Sequence of chain 1.B:
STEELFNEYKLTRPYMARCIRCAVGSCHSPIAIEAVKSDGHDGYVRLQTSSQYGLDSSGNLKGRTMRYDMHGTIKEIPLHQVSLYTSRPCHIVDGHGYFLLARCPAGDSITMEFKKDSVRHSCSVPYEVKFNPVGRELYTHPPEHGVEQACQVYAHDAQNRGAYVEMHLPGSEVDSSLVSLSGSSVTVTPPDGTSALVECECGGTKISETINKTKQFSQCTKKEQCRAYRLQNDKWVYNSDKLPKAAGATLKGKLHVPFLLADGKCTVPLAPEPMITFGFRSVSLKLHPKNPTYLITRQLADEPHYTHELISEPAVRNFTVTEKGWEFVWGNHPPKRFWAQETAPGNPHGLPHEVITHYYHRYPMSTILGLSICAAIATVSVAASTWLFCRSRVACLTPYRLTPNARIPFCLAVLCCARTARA

A protein and the small-molecule ligand that binds it are described below.
Small molecule (SMILES): CC(=O)N[C@@H]1[C@@H](O)[C@H](O)[C@@H](CO)O[C@H]1O

Binding-site contacts:
Ligand atom C2 contacts residue ASN212 of chain 1.B at 2.5 Å.
Ligand atom O7 contacts residue ASN212 of chain 1.B at 4.5 Å.
Ligand atom C5 contacts residue ASN212 of chain 1.B at 3.7 Å.
Ligand atom N2 contacts residue ILE211 of chain 1.B at 4.0 Å.
Ligand atom O5 contacts residue ASN212 of chain 1.B at 2.4 Å (h-bond).
Ligand atom O6 contacts residue ASN212 of chain 1.B at 4.4 Å.
Ligand atom C1 contacts residue ASN212 of chain 1.B at 1.4 Å.
Ligand atom C1 contacts residue ILE211 of chain 1.B at 4.1 Å (hydrophobic).
Ligand atom N2 contacts residue ASN212 of chain 1.B at 2.9 Å (h-bond).
Ligand atom C7 contacts residue ASN212 of chain 1.B at 3.9 Å.
Ligand atom C4 contacts residue ASN212 of chain 1.B at 4.2 Å.
Ligand atom C3 contacts residue ASN212 of chain 1.B at 3.8 Å.